This small molecule binds to this protein.
Small molecule (SMILES): N[C@@H](Cc1c[nH]c2ccccc12)C(=O)O

Binding-site contacts:
Ligand atom CD1 contacts residue ALA52 of chain 1.AA at 4.0 Å (hydrophobic).
Ligand atom CZ3 contacts residue GLY21 of chain 1.Z at 3.5 Å.
Ligand atom O contacts residue GLY25 of chain 1.AA at 2.9 Å (h-bond).
Ligand atom O contacts residue ARG24 of chain 1.AA at 3.5 Å.
Ligand atom CA contacts residue SER51 of chain 1.AA at 3.9 Å.
Ligand atom CE2 contacts residue ALA44 of chain 1.Z at 4.0 Å (hydrophobic).
Ligand atom CD1 contacts residue GLN45 of chain 1.Z at 3.6 Å.
Ligand atom CZ2 contacts residue ILE53 of chain 1.Z at 3.9 Å (hydrophobic).
Ligand atom N contacts residue ASP27 of chain 1.AA at 3.0 Å (salt-bridge).
Ligand atom CD1 contacts residue SER51 of chain 1.AA at 3.5 Å.
Ligand atom CB contacts residue THR23 of chain 1.AA at 3.7 Å.
Ligand atom CB contacts residue THR28 of chain 1.AA at 3.5 Å.
Ligand atom OXT contacts residue HIS49 of chain 1.Z at 3.9 Å.
Ligand atom NE1 contacts residue ALA44 of chain 1.Z at 3.8 Å.
Ligand atom CA contacts residue THR23 of chain 1.AA at 3.8 Å.
Ligand atom CA contacts residue HIS31 of chain 1.Z at 4.0 Å.
Ligand atom C contacts residue THR47 of chain 1.Z at 3.5 Å.
Ligand atom CE2 contacts residue GLN45 of chain 1.Z at 3.9 Å.
Ligand atom CG contacts residue SER51 of chain 1.AA at 3.8 Å.
Ligand atom OXT contacts residue THR50 of chain 1.Z at 3.0 Å (h-bond).
Ligand atom O contacts residue THR47 of chain 1.Z at 3.6 Å (h-bond).
Ligand atom C contacts residue SER51 of chain 1.AA at 3.5 Å.
Ligand atom C contacts residue GLY25 of chain 1.AA at 3.4 Å.
Ligand atom CB contacts residue SER51 of chain 1.AA at 3.4 Å.
Ligand atom OXT contacts residue HIS31 of chain 1.Z at 3.9 Å.
Ligand atom CA contacts residue THR28 of chain 1.AA at 3.2 Å.
Ligand atom O contacts residue SER51 of chain 1.AA at 2.9 Å (h-bond).
Ligand atom O contacts residue THR23 of chain 1.AA at 4.0 Å.
Ligand atom N contacts residue THR23 of chain 1.AA at 2.9 Å (h-bond).
Ligand atom N contacts residue THR28 of chain 1.AA at 2.7 Å (h-bond).
Ligand atom OXT contacts residue GLY25 of chain 1.AA at 4.0 Å.
Ligand atom NE1 contacts residue GLN45 of chain 1.Z at 2.8 Å (h-bond).
Ligand atom CA contacts residue GLY25 of chain 1.AA at 3.5 Å.
Ligand atom N contacts residue ARG24 of chain 1.AA at 4.0 Å.
Ligand atom N contacts residue GLY25 of chain 1.AA at 2.8 Å (h-bond).
Ligand atom CZ2 contacts residue ALA44 of chain 1.Z at 4.0 Å (hydrophobic).
Ligand atom CD1 contacts residue THR47 of chain 1.Z at 3.8 Å.
Ligand atom CH2 contacts residue GLY21 of chain 1.Z at 3.5 Å.
Ligand atom OXT contacts residue THR47 of chain 1.Z at 2.5 Å (h-bond).
Ligand atom CE3 contacts residue HIS32 of chain 1.Z at 4.0 Å.

Sequence of chain 1.Z:
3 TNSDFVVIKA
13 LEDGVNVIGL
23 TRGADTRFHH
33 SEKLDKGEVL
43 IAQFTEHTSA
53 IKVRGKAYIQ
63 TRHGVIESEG

Sequence of chain 1.AA:
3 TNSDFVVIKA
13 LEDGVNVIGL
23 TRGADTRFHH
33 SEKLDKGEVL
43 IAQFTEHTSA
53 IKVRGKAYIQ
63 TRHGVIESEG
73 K